Binding-site contacts:
Ligand atom N10 contacts residue MET107 of chain 7.A at 3.2 Å.
Ligand atom C6 contacts residue HIS74 of chain 24.A at 3.8 Å.
Ligand atom C8 contacts residue MET107 of chain 7.A at 3.6 Å (hydrophobic).
Ligand atom N10 contacts residue GLU77 of chain 24.A at 3.7 Å.
Ligand atom N7 contacts residue HIS176 of chain 7.A at 3.0 Å (h-bond).
Ligand atom C6 contacts residue GLU180 of chain 7.A at 3.8 Å.
Ligand atom C3 contacts residue HIS74 of chain 24.A at 3.5 Å.
Ligand atom C6 contacts residue MN1 of chain 7.C at 3.0 Å.
Ligand atom N5 contacts residue HIS47 of chain 7.A at 3.2 Å (h-bond).
Ligand atom C4 contacts residue GLU180 of chain 7.A at 3.5 Å.
Ligand atom C11 contacts residue GLU77 of chain 24.A at 3.8 Å.
Ligand atom C4 contacts residue MN1 of chain 7.C at 3.2 Å.
Ligand atom N7 contacts residue GLU180 of chain 7.A at 3.2 Å (salt-bridge).
Ligand atom N7 contacts residue MET107 of chain 7.A at 3.6 Å.
Ligand atom N9 contacts residue GLU77 of chain 24.A at 3.1 Å (salt-bridge).
Ligand atom C8 contacts residue HIS177 of chain 7.A at 3.8 Å.
Ligand atom C11 contacts residue MN1 of chain 24.B at 3.9 Å.
Ligand atom N7 contacts residue HIS74 of chain 24.A at 3.1 Å (h-bond).
Ligand atom C4 contacts residue MET107 of chain 7.A at 3.9 Å (hydrophobic).
Ligand atom C8 contacts residue MN1 of chain 24.B at 3.3 Å.
Ligand atom N5 contacts residue GLU180 of chain 7.A at 2.8 Å (salt-bridge).
Ligand atom C8 contacts residue MN1 of chain 7.C at 3.4 Å.
Ligand atom C8 contacts residue HIS74 of chain 24.A at 3.8 Å.
Ligand atom C1 contacts residue GLU21 of chain 24.A at 4.0 Å.
Ligand atom C6 contacts residue MET107 of chain 7.A at 3.3 Å (hydrophobic).
Ligand atom C8 contacts residue HIS176 of chain 7.A at 3.5 Å.
Ligand atom N9 contacts residue HIS73 of chain 24.A at 3.1 Å (h-bond).
Ligand atom N9 contacts residue MET107 of chain 7.A at 3.5 Å.
Ligand atom N5 contacts residue HIS74 of chain 24.A at 3.4 Å (h-bond).
Ligand atom C3 contacts residue GLU21 of chain 24.A at 3.7 Å.
Ligand atom C8 contacts residue HIS73 of chain 24.A at 3.1 Å.
Ligand atom C3 contacts residue ACT1 of chain 24.G at 3.9 Å.
Ligand atom N9 contacts residue HIS177 of chain 7.A at 3.4 Å (h-bond).
Ligand atom N10 contacts residue MN1 of chain 24.B at 3.5 Å.
Ligand atom C11 contacts residue ACT1 of chain 24.G at 3.9 Å.
Ligand atom C11 contacts residue MET107 of chain 7.A at 3.7 Å (hydrophobic).
Ligand atom N9 contacts residue MN1 of chain 24.B at 2.4 Å.
Ligand atom C11 contacts residue ARG121 of chain 1.A at 3.1 Å.
Ligand atom N7 contacts residue MN1 of chain 7.C at 2.2 Å.
Ligand atom N5 contacts residue MN1 of chain 7.C at 2.3 Å.

A small-molecule ligand and the protein it binds are described below.
Small molecule (SMILES): CC(C)[C@H](N)c1ncnn1C

Sequence of chain 1.A:
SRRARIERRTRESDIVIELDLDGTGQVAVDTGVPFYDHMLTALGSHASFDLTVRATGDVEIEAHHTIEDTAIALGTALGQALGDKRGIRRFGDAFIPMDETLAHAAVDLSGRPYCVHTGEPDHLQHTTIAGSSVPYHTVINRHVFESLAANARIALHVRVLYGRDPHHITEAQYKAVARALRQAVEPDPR

Sequence of chain 24.A:
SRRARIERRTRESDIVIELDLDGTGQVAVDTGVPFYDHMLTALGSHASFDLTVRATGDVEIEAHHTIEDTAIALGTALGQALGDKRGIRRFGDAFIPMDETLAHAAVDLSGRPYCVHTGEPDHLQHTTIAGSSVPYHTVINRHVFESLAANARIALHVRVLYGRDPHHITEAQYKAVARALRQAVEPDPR

Sequence of chain 7.A:
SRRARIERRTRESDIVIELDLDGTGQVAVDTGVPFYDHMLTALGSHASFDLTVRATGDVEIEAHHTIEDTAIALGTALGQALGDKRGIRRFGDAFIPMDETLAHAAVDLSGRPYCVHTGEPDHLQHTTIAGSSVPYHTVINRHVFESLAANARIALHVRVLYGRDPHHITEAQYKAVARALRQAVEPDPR